Binding-site contacts:
Ligand atom O7 contacts residue TRP409 of chain 1.C at 4.1 Å.
Ligand atom N2 contacts residue ASN411 of chain 1.C at 4.4 Å.
Ligand atom N2 contacts residue ASN410 of chain 1.C at 2.8 Å (h-bond).
Ligand atom C8 contacts residue ASN411 of chain 1.C at 3.3 Å.
Ligand atom C4 contacts residue ASN410 of chain 1.C at 4.1 Å.
Ligand atom C3 contacts residue ASN410 of chain 1.C at 3.7 Å.
Ligand atom C5 contacts residue ASN410 of chain 1.C at 3.7 Å.
Ligand atom C1 contacts residue ASN410 of chain 1.C at 1.4 Å.
Ligand atom C8 contacts residue ASN410 of chain 1.C at 3.5 Å.
Ligand atom C2 contacts residue ASN410 of chain 1.C at 2.4 Å.
Ligand atom C7 contacts residue ASN410 of chain 1.C at 3.3 Å.
Ligand atom O5 contacts residue ASN410 of chain 1.C at 2.4 Å (h-bond).
Ligand atom C8 contacts residue GLU365 of chain 1.C at 3.6 Å.
Ligand atom C7 contacts residue ASN411 of chain 1.C at 4.0 Å.
Ligand atom O7 contacts residue LYS371 of chain 1.C at 4.5 Å.
Ligand atom O7 contacts residue ASN410 of chain 1.C at 3.4 Å (h-bond).

The small molecule below binds the protein below.
Small molecule (SMILES): CC(=O)N[C@@H]1[C@@H](O)[C@H](O)[C@@H](CO)O[C@H]1O

Sequence of chain 1.C:
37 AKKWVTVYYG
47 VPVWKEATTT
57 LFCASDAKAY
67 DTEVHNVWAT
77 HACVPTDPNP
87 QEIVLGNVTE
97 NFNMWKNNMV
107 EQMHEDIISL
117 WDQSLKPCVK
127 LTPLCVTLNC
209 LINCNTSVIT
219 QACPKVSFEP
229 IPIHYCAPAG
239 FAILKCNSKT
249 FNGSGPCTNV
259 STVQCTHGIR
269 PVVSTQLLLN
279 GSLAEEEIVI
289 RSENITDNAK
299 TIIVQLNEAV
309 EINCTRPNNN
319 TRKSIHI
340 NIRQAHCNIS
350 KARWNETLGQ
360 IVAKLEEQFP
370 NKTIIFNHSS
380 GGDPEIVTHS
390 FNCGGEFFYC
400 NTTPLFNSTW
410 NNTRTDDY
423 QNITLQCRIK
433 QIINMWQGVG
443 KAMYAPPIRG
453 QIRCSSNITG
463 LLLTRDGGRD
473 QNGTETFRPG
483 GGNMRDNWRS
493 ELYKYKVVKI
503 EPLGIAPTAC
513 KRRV